Binding-site contacts:
Ligand atom C16 contacts residue SER129 of chain 1.A at 3.8 Å.
Ligand atom O1 contacts residue GLY37 of chain 2.A at 3.4 Å.
Ligand atom N1 contacts residue PRO126 of chain 1.A at 3.5 Å.
Ligand atom N4 contacts residue GLY37 of chain 2.A at 3.5 Å.
Ligand atom O contacts residue HIS55 of chain 2.A at 2.8 Å (h-bond).
Ligand atom O1 contacts residue LEU41 of chain 2.A at 3.9 Å.
Ligand atom C11 contacts residue HIS55 of chain 2.A at 3.7 Å.
Ligand atom N1 contacts residue ARG54 of chain 2.A at 3.6 Å.
Ligand atom C22 contacts residue ASP51 of chain 2.A at 3.8 Å.
Ligand atom C22 contacts residue HIS55 of chain 2.A at 3.7 Å.
Ligand atom F3 contacts residue SER129 of chain 1.A at 3.6 Å.
Ligand atom C21 contacts residue ALA33 of chain 2.A at 3.7 Å (hydrophobic).
Ligand atom C6 contacts residue THR133 of chain 1.A at 3.8 Å.
Ligand atom C13 contacts residue HIS55 of chain 2.A at 3.8 Å.
Ligand atom C9 contacts residue VAL130 of chain 1.A at 3.8 Å (hydrophobic).
Ligand atom C12 contacts residue SER129 of chain 1.A at 3.7 Å.
Ligand atom F4 contacts residue ARG54 of chain 2.A at 3.5 Å.
Ligand atom C contacts residue PRO126 of chain 1.A at 3.7 Å (hydrophobic).
Ligand atom C21 contacts residue GSH1 of chain 1.C at 3.8 Å.
Ligand atom F4 contacts residue HIS55 of chain 2.A at 2.6 Å.
Ligand atom N4 contacts residue GSH1 of chain 1.C at 3.6 Å (h-bond).
Ligand atom C12 contacts residue HIS55 of chain 2.A at 3.8 Å.
Ligand atom C1 contacts residue PRO126 of chain 1.A at 3.9 Å (hydrophobic).
Ligand atom F4 contacts residue ALA125 of chain 1.A at 3.6 Å.
Ligand atom F3 contacts residue PRO126 of chain 1.A at 3.4 Å.
Ligand atom C contacts residue SER129 of chain 1.A at 3.5 Å.
Ligand atom F3 contacts residue ALA125 of chain 1.A at 3.4 Å.
Ligand atom C4 contacts residue VAL130 of chain 1.A at 3.8 Å (hydrophobic).
Ligand atom C17 contacts residue GLY37 of chain 2.A at 3.5 Å.
Ligand atom C11 contacts residue SER129 of chain 1.A at 3.7 Å.
Ligand atom C22 contacts residue ALA125 of chain 1.A at 3.7 Å (hydrophobic).
Ligand atom N3 contacts residue ASP51 of chain 2.A at 3.6 Å.
Ligand atom F2 contacts residue LEU134 of chain 1.A at 3.5 Å.
Ligand atom C2 contacts residue ARG54 of chain 2.A at 3.5 Å.
Ligand atom C15 contacts residue GSH1 of chain 1.C at 3.9 Å.
Ligand atom C14 contacts residue GSH1 of chain 1.C at 3.8 Å.
Ligand atom N contacts residue SER129 of chain 1.A at 3.4 Å (h-bond).
Ligand atom C19 contacts residue GSH1 of chain 1.C at 3.9 Å.
Ligand atom N2 contacts residue SER129 of chain 1.A at 2.8 Å (h-bond).
Ligand atom C18 contacts residue GLY37 of chain 2.A at 3.5 Å.

Sequence of chain 1.A:
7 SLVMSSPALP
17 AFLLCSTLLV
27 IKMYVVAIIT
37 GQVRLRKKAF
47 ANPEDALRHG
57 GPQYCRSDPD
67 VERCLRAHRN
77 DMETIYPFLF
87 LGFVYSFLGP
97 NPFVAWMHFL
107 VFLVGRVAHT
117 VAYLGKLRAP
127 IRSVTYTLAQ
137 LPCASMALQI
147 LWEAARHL

The protein below binds the small molecule below.
Small molecule (SMILES): Cc1[nH]c(NC(=O)c2cc(CNC(=O)C(C)C)cnc2C(F)F)nc1-c1ccc(C(F)(F)F)cc1

Sequence of chain 2.A:
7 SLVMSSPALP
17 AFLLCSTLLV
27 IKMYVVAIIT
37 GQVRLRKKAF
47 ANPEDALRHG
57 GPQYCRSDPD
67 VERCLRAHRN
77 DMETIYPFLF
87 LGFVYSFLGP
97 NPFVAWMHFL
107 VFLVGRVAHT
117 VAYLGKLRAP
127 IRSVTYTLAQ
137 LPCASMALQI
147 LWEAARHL